Sequence of chain 2.A:
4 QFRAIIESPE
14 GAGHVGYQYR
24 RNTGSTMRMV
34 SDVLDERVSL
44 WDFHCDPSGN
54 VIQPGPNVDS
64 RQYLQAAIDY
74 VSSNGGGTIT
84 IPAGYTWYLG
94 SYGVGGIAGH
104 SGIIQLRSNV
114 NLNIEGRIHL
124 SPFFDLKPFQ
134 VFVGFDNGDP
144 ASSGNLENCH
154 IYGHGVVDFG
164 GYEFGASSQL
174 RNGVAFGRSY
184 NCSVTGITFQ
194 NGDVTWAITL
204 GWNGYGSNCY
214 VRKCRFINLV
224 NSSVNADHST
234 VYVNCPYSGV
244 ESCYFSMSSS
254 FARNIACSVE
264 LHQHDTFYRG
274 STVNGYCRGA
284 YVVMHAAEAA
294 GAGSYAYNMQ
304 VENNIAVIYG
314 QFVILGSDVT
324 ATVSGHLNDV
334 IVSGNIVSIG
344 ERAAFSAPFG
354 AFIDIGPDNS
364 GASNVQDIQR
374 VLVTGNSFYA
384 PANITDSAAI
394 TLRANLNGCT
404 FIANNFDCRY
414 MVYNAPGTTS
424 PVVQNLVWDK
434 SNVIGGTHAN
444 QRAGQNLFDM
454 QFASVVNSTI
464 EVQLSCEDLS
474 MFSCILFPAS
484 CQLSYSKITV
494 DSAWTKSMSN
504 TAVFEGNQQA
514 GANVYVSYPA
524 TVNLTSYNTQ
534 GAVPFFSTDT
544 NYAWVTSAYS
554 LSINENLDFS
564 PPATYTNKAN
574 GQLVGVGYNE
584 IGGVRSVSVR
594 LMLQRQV

Binding-site contacts:
Ligand atom O4 contacts residue HIS103 of chain 2.A at 2.7 Å (h-bond).
Ligand atom O4 contacts residue ASN237 of chain 2.A at 2.8 Å (h-bond).
Ligand atom O1 contacts residue SER232 of chain 2.A at 3.4 Å (h-bond).
Ligand atom O5 contacts residue NA1 of chain 2.D at 3.1 Å (h-bond).
Ligand atom O3 contacts residue GLY359 of chain 2.A at 3.2 Å.
Ligand atom C2 contacts residue GLU263 of chain 2.A at 3.2 Å.
Ligand atom C3 contacts residue PRO360 of chain 2.A at 3.2 Å (hydrophobic).
Ligand atom O3 contacts residue PRO360 of chain 2.A at 2.6 Å (h-bond).
Ligand atom C3 contacts residue ASN237 of chain 2.A at 3.3 Å.
Ligand atom O7 contacts residue TYR235 of chain 2.A at 3.2 Å.
Ligand atom O5 contacts residue GLU263 of chain 2.A at 3.3 Å (salt-bridge).
Ligand atom C1 contacts residue GLU263 of chain 2.A at 3.1 Å.
Ligand atom C3 contacts residue NA1 of chain 2.E at 3.3 Å.
Ligand atom O6 contacts residue ASP321 of chain 2.A at 2.8 Å (salt-bridge).
Ligand atom O3 contacts residue TRP205 of chain 2.A at 3.4 Å.
Ligand atom O4 contacts residue GLY359 of chain 2.A at 3.0 Å (h-bond).
Ligand atom C4 contacts residue PRO360 of chain 2.A at 3.2 Å (hydrophobic).
Ligand atom O2 contacts residue TYR235 of chain 2.A at 3.0 Å (h-bond).
Ligand atom O3 contacts residue ASN206 of chain 2.A at 2.6 Å (h-bond).
Ligand atom O6 contacts residue THR198 of chain 2.A at 3.5 Å.
Ligand atom O4 contacts residue GLN133 of chain 2.A at 3.0 Å (h-bond).
Ligand atom O3 contacts residue NA1 of chain 2.E at 2.4 Å (h-bond).
Ligand atom O4 contacts residue GLY319 of chain 2.A at 3.3 Å.
Ligand atom C2 contacts residue NA1 of chain 2.E at 3.3 Å.
Ligand atom O6 contacts residue TRP199 of chain 2.A at 3.2 Å.
Ligand atom C4 contacts residue HIS103 of chain 2.A at 3.3 Å.
Ligand atom O5 contacts residue HIS288 of chain 2.A at 3.4 Å.
Ligand atom C1 contacts residue NA1 of chain 2.D at 3.5 Å.
Ligand atom O4 contacts residue ASN362 of chain 2.A at 2.9 Å (h-bond).
Ligand atom O4 contacts residue HIS288 of chain 2.A at 2.8 Å (h-bond).
Ligand atom C3 contacts residue ASN206 of chain 2.A at 3.4 Å.
Ligand atom O1 contacts residue NA1 of chain 2.F at 2.4 Å (h-bond).
Ligand atom O1 contacts residue GLU263 of chain 2.A at 2.6 Å (salt-bridge).
Ligand atom C6 contacts residue ASP321 of chain 2.A at 3.4 Å.
Ligand atom O2 contacts residue NA1 of chain 2.D at 2.7 Å (h-bond).
Ligand atom C1 contacts residue ASN362 of chain 2.A at 3.3 Å.
Ligand atom O7 contacts residue TRP199 of chain 2.A at 2.9 Å (h-bond).
Ligand atom N2 contacts residue GLU291 of chain 2.A at 2.9 Å (salt-bridge).
Ligand atom N2 contacts residue ASP230 of chain 2.A at 3.0 Å (salt-bridge).
Ligand atom O2 contacts residue NA1 of chain 2.E at 2.4 Å (h-bond).

This small molecule binds to this protein.
Small molecule (SMILES): CC(=O)N[C@@H]1[C@@H](O[C@H]2O[C@H](CO)[C@H](O[C@H]3O[C@H](CO[C@@H]4O[C@@H](C)[C@H](O)[C@@H](O)[C@H]4O)[C@@H](O)[C@H](O)[C@H]3O)[C@H](O[C@@H]3O[C@H](CO)[C@@H](O)[C@H](O)[C@H]3NC(C)=O)[C@H]2O)[C@H](O)[C@@H](CO[C@H]2O[C@H](CO)[C@@H](O)[C@H](O)[C@H]2O)O[C@H]1O